Binding-site contacts:
Ligand atom C11 contacts residue LYS127 of chain 1.A at 3.9 Å.
Ligand atom F12 contacts residue PHE124 of chain 1.A at 3.5 Å.
Ligand atom C14 contacts residue GLY176 of chain 1.A at 4.4 Å.
Ligand atom C02 contacts residue CYS7 of chain 1.B at 3.0 Å (hydrophobic).
Ligand atom S01 contacts residue LEU179 of chain 1.A at 4.4 Å.
Ligand atom C02 contacts residue LEU227 of chain 1.A at 4.0 Å (hydrophobic).
Ligand atom C08 contacts residue CYS7 of chain 1.B at 3.5 Å (hydrophobic).
Ligand atom C11 contacts residue PHE124 of chain 1.A at 4.0 Å (hydrophobic).
Ligand atom S01 contacts residue CYS7 of chain 1.B at 2.0 Å (h-bond).
Ligand atom C13 contacts residue GLY176 of chain 1.A at 4.4 Å.
Ligand atom F12 contacts residue LYS127 of chain 1.A at 3.2 Å.
Ligand atom S01 contacts residue ILE224 of chain 1.A at 3.9 Å.
Ligand atom S01 contacts residue GLY176 of chain 1.A at 3.7 Å.
Ligand atom S01 contacts residue GLN8 of chain 1.B at 4.5 Å.
Ligand atom C11 contacts residue CYS7 of chain 1.B at 3.8 Å (hydrophobic).
Ligand atom O07 contacts residue PRO172 of chain 1.A at 3.8 Å.
Ligand atom O07 contacts residue ILE224 of chain 1.A at 3.7 Å.
Ligand atom C13 contacts residue PRO172 of chain 1.A at 3.9 Å (hydrophobic).
Ligand atom C13 contacts residue LYS127 of chain 1.A at 4.1 Å.
Ligand atom N04 contacts residue ILE224 of chain 1.A at 4.1 Å.
Ligand atom C06 contacts residue ILE224 of chain 1.A at 4.0 Å (hydrophobic).
Ligand atom C14 contacts residue PRO172 of chain 1.A at 3.3 Å (hydrophobic).
Ligand atom C10 contacts residue PHE124 of chain 1.A at 4.1 Å (hydrophobic).
Ligand atom C14 contacts residue CYS7 of chain 1.B at 3.5 Å (hydrophobic).
Ligand atom N04 contacts residue CYS7 of chain 1.B at 4.1 Å.
Ligand atom C10 contacts residue CYS7 of chain 1.B at 3.9 Å (hydrophobic).
Ligand atom C06 contacts residue CYS7 of chain 1.B at 4.2 Å (hydrophobic).
Ligand atom C08 contacts residue PRO172 of chain 1.A at 4.5 Å (hydrophobic).
Ligand atom C05 contacts residue LEU223 of chain 1.A at 4.1 Å (hydrophobic).
Ligand atom C03 contacts residue GLN8 of chain 1.B at 3.7 Å.
Ligand atom S01 contacts residue LEU227 of chain 1.A at 4.4 Å.
Ligand atom C03 contacts residue CYS7 of chain 1.B at 3.2 Å (hydrophobic).
Ligand atom C05 contacts residue ILE224 of chain 1.A at 4.0 Å (hydrophobic).
Ligand atom C13 contacts residue ILE173 of chain 1.A at 3.8 Å (hydrophobic).
Ligand atom C02 contacts residue ILE224 of chain 1.A at 4.2 Å (hydrophobic).
Ligand atom C14 contacts residue ILE173 of chain 1.A at 4.1 Å (hydrophobic).
Ligand atom C09 contacts residue CYS7 of chain 1.B at 3.8 Å (hydrophobic).
Ligand atom C02 contacts residue GLN8 of chain 1.B at 3.6 Å.
Ligand atom C13 contacts residue CYS7 of chain 1.B at 3.6 Å (hydrophobic).

Sequence of chain 1.B:
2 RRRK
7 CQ

The small molecule below binds the protein below.
Small molecule (SMILES): CN(CCS)C(=O)c1ccc(F)cc1

Sequence of chain 1.A:
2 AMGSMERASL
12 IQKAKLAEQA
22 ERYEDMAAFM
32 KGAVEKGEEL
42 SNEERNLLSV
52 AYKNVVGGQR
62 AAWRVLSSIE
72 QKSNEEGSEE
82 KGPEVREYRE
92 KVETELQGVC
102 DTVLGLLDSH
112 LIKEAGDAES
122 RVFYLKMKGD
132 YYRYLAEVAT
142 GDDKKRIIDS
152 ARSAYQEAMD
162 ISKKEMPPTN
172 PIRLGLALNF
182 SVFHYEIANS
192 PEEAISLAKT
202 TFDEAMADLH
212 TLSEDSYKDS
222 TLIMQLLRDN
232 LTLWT